The small molecule below binds the protein below.
Small molecule (SMILES): CC(=O)N[C@@H]1[C@@H](O)[C@H](O)[C@@H](CO)O[C@H]1O

Binding-site contacts:
Ligand atom C6 contacts residue PHE1131 of chain 1.C at 4.3 Å (hydrophobic).
Ligand atom O5 contacts residue ASN1126 of chain 1.C at 2.4 Å (h-bond).
Ligand atom C7 contacts residue ASN1126 of chain 1.C at 3.8 Å.
Ligand atom N2 contacts residue THR1128 of chain 1.C at 3.5 Å (h-bond).
Ligand atom N2 contacts residue ASN1126 of chain 1.C at 2.9 Å (h-bond).
Ligand atom C5 contacts residue ASN1126 of chain 1.C at 3.7 Å.
Ligand atom C8 contacts residue ASN1126 of chain 1.C at 4.1 Å.
Ligand atom C7 contacts residue THR1128 of chain 1.C at 4.3 Å.
Ligand atom C3 contacts residue ASN1126 of chain 1.C at 3.8 Å.
Ligand atom C2 contacts residue THR1128 of chain 1.C at 4.3 Å.
Ligand atom C2 contacts residue ASN1126 of chain 1.C at 2.5 Å.
Ligand atom O5 contacts residue PHE1131 of chain 1.C at 4.3 Å.
Ligand atom C8 contacts residue THR1128 of chain 1.C at 3.9 Å.
Ligand atom O7 contacts residue ASN1126 of chain 1.C at 4.2 Å.
Ligand atom C4 contacts residue ASN1126 of chain 1.C at 4.2 Å.
Ligand atom C3 contacts residue HIS1129 of chain 1.C at 4.4 Å.
Ligand atom C1 contacts residue ASN1126 of chain 1.C at 1.4 Å.
Ligand atom C3 contacts residue THR1128 of chain 1.C at 4.2 Å.
Ligand atom C5 contacts residue PHE1131 of chain 1.C at 4.4 Å (hydrophobic).

Sequence of chain 1.C:
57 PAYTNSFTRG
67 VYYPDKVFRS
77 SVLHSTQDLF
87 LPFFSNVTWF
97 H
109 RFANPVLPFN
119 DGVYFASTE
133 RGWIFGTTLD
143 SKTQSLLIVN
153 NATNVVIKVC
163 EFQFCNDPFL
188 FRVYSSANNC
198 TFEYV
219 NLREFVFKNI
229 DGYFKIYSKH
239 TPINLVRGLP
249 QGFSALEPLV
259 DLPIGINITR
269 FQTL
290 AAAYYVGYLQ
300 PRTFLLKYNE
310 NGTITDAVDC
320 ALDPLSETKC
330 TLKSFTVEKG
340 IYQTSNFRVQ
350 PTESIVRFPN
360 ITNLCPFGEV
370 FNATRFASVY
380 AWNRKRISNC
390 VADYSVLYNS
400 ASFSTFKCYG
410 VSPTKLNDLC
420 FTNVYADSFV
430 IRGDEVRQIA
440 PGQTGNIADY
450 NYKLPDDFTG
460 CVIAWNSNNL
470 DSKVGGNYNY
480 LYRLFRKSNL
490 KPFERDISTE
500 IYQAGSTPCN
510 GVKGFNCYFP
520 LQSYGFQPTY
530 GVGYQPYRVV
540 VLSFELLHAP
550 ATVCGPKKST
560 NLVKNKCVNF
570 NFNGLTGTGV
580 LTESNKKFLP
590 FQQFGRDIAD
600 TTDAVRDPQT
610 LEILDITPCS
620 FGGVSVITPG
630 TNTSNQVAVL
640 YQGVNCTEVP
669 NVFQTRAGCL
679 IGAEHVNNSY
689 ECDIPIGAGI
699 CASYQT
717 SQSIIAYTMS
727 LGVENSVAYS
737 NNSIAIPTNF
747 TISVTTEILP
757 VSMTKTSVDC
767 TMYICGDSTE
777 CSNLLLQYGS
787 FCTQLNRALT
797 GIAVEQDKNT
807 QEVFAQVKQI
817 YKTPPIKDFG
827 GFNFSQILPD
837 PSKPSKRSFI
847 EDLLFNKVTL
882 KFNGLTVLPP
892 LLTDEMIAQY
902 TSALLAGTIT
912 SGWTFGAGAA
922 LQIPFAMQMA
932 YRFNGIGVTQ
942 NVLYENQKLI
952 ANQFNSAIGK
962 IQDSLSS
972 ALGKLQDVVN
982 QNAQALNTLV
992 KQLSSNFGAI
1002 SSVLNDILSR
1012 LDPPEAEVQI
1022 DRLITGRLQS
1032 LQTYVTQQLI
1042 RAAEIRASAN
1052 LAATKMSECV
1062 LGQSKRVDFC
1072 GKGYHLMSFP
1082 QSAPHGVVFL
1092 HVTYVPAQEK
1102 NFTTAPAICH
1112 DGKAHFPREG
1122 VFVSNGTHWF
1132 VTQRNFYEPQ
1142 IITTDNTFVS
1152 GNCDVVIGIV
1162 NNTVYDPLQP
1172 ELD